Sequence of chain 1.B:
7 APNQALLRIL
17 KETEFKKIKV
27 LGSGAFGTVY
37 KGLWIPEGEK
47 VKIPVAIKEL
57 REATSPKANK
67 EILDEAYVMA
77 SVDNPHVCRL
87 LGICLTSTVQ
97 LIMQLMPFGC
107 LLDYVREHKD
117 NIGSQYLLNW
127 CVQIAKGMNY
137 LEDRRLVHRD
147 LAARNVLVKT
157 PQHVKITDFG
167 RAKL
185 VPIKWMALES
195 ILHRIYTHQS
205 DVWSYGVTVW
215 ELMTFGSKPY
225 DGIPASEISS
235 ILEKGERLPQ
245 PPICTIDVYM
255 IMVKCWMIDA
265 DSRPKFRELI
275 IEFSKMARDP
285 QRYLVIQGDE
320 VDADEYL

Binding-site contacts:
Ligand atom C5 contacts residue LEU153 of chain 1.B at 3.4 Å (hydrophobic).
Ligand atom CAN contacts residue ASP109 of chain 1.B at 2.9 Å.
Ligand atom CAO contacts residue LEU27 of chain 1.B at 3.7 Å (hydrophobic).
Ligand atom C6 contacts residue LEU153 of chain 1.B at 3.7 Å (hydrophobic).
Ligand atom N3 contacts residue LEU101 of chain 1.B at 3.6 Å.
Ligand atom C4 contacts residue MET102 of chain 1.B at 3.7 Å (hydrophobic).
Ligand atom C2 contacts residue LEU153 of chain 1.B at 3.7 Å (hydrophobic).
Ligand atom C4 contacts residue LEU153 of chain 1.B at 3.2 Å (hydrophobic).
Ligand atom CAM contacts residue LEU153 of chain 1.B at 3.7 Å (hydrophobic).
Ligand atom BR contacts residue ALA52 of chain 1.B at 3.9 Å.
Ligand atom BR contacts residue LEU97 of chain 1.B at 3.9 Å.
Ligand atom N3 contacts residue MET102 of chain 1.B at 3.3 Å (h-bond).
Ligand atom N1 contacts residue MET99 of chain 1.B at 3.6 Å.
Ligand atom CAW contacts residue CYS106 of chain 1.B at 3.1 Å (hydrophobic).
Ligand atom C2 contacts residue GLN100 of chain 1.B at 3.2 Å.
Ligand atom CAF contacts residue VAL35 of chain 1.B at 3.8 Å (hydrophobic).
Ligand atom BR contacts residue MET99 of chain 1.B at 3.9 Å.
Ligand atom C2 contacts residue ALA52 of chain 1.B at 3.3 Å (hydrophobic).
Ligand atom N3 contacts residue ALA52 of chain 1.B at 3.8 Å.
Ligand atom CAK contacts residue MET102 of chain 1.B at 3.1 Å (hydrophobic).
Ligand atom CAJ contacts residue GLY105 of chain 1.B at 3.7 Å.
Ligand atom N1 contacts residue ALA52 of chain 1.B at 3.4 Å.
Ligand atom OAC contacts residue CYS106 of chain 1.B at 3.1 Å (h-bond).
Ligand atom NAS contacts residue CYS106 of chain 1.B at 3.6 Å.
Ligand atom CAZ contacts residue LEU153 of chain 1.B at 3.9 Å (hydrophobic).
Ligand atom CAJ contacts residue LEU101 of chain 1.B at 3.7 Å (hydrophobic).
Ligand atom NAS contacts residue GLY105 of chain 1.B at 3.9 Å.
Ligand atom CAJ contacts residue MET102 of chain 1.B at 3.4 Å (hydrophobic).
Ligand atom CAK contacts residue LEU101 of chain 1.B at 3.3 Å (hydrophobic).
Ligand atom C4 contacts residue LEU101 of chain 1.B at 3.9 Å (hydrophobic).
Ligand atom N3 contacts residue LEU153 of chain 1.B at 3.4 Å.
Ligand atom NAS contacts residue LEU27 of chain 1.B at 3.7 Å.
Ligand atom CAW contacts residue LEU27 of chain 1.B at 3.7 Å (hydrophobic).
Ligand atom N3 contacts residue GLN100 of chain 1.B at 3.4 Å (h-bond).
Ligand atom CAI contacts residue VAL35 of chain 1.B at 3.6 Å (hydrophobic).
Ligand atom CAL contacts residue ALA52 of chain 1.B at 3.9 Å (hydrophobic).
Ligand atom CAN contacts residue CYS106 of chain 1.B at 1.8 Å (hydrophobic).
Ligand atom C2 contacts residue MET99 of chain 1.B at 3.5 Å (hydrophobic).
Ligand atom CAO contacts residue CYS106 of chain 1.B at 2.8 Å (hydrophobic).
Ligand atom N1 contacts residue LEU153 of chain 1.B at 3.8 Å.

A small-molecule ligand and the protein it binds are described below.
Small molecule (SMILES): CCC(=O)Nc1ccc2ncnc(Nc3cccc(Br)c3)c2c1